The small molecule below binds the protein below.
Small molecule (SMILES): CC(=O)N[C@@H]1[C@@H](O)[C@H](O)[C@@H](CO)O[C@H]1O

Binding-site contacts:
Ligand atom C5 contacts residue THR248 of chain 1.A at 3.9 Å.
Ligand atom O5 contacts residue ASN249 of chain 1.A at 3.5 Å.
Ligand atom C4 contacts residue ASN246 of chain 1.A at 4.2 Å.
Ligand atom C1 contacts residue ASN246 of chain 1.A at 1.4 Å.
Ligand atom O6 contacts residue THR248 of chain 1.A at 3.6 Å.
Ligand atom C1 contacts residue THR248 of chain 1.A at 3.2 Å.
Ligand atom O5 contacts residue THR248 of chain 1.A at 3.7 Å.
Ligand atom C1 contacts residue ASN249 of chain 1.A at 4.0 Å.
Ligand atom C2 contacts residue THR248 of chain 1.A at 4.2 Å.
Ligand atom C7 contacts residue ASN246 of chain 1.A at 3.5 Å.
Ligand atom N2 contacts residue THR248 of chain 1.A at 4.5 Å.
Ligand atom C5 contacts residue ASN246 of chain 1.A at 3.6 Å.
Ligand atom O5 contacts residue ASN246 of chain 1.A at 2.4 Å (h-bond).
Ligand atom C2 contacts residue ASN246 of chain 1.A at 2.5 Å.
Ligand atom C3 contacts residue THR248 of chain 1.A at 4.5 Å.
Ligand atom N2 contacts residue ASN246 of chain 1.A at 2.9 Å (h-bond).
Ligand atom O6 contacts residue ASN249 of chain 1.A at 3.6 Å.
Ligand atom O7 contacts residue ASN246 of chain 1.A at 3.6 Å.
Ligand atom C3 contacts residue ASN246 of chain 1.A at 3.8 Å.

Sequence of chain 1.A:
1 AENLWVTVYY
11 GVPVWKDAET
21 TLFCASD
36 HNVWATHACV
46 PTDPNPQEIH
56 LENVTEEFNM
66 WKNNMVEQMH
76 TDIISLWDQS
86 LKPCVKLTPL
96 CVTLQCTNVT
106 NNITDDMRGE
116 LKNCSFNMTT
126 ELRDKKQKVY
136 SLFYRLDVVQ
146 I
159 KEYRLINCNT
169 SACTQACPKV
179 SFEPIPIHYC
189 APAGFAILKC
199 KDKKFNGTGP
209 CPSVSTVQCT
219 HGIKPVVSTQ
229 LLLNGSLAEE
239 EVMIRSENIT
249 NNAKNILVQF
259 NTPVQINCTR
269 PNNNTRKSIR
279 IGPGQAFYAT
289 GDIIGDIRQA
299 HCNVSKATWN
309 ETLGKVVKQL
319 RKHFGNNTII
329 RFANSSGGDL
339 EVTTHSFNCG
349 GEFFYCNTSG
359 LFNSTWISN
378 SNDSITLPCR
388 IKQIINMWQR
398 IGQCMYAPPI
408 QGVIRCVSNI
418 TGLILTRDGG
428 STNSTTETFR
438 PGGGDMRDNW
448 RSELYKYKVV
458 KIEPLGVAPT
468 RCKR